Sequence of chain 3.C:
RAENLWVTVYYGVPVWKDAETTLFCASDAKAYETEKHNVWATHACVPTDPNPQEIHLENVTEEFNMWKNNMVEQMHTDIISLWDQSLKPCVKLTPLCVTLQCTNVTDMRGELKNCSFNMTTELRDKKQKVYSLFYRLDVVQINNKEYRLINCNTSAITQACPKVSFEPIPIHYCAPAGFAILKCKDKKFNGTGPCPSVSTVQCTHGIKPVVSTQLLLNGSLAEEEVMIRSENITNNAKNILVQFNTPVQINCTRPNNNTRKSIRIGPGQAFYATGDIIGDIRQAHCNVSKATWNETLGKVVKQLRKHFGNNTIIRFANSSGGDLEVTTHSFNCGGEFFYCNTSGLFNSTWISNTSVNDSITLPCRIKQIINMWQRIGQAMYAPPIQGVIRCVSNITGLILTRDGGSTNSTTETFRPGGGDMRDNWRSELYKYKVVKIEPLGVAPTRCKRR

A small-molecule ligand and the protein it binds are described below.
Small molecule (SMILES): CC(=O)N[C@@H]1[C@@H](O)[C@H](O)[C@@H](CO)O[C@H]1O

Binding-site contacts:
Ligand atom C1 contacts residue ASN104 of chain 3.C at 1.4 Å.
Ligand atom C5 contacts residue ASN104 of chain 3.C at 3.6 Å.
Ligand atom C6 contacts residue ARG141 of chain 3.C at 4.1 Å.
Ligand atom C1 contacts residue LYS118 of chain 3.C at 3.9 Å.
Ligand atom C3 contacts residue LYS160 of chain 3.C at 3.8 Å.
Ligand atom C7 contacts residue ASN104 of chain 3.C at 3.6 Å.
Ligand atom O5 contacts residue LYS118 of chain 3.C at 3.9 Å.
Ligand atom O6 contacts residue ARG141 of chain 3.C at 3.0 Å (salt-bridge).
Ligand atom C6 contacts residue ARG114 of chain 3.C at 3.5 Å.
Ligand atom C4 contacts residue ASN104 of chain 3.C at 4.2 Å.
Ligand atom O6 contacts residue ARG114 of chain 3.C at 3.7 Å.
Ligand atom C3 contacts residue ASN104 of chain 3.C at 3.8 Å.
Ligand atom O3 contacts residue LYS160 of chain 3.C at 4.0 Å.
Ligand atom O6 contacts residue LYS118 of chain 3.C at 4.0 Å.
Ligand atom N2 contacts residue ASN104 of chain 3.C at 3.0 Å (h-bond).
Ligand atom C5 contacts residue LYS118 of chain 3.C at 4.0 Å.
Ligand atom C2 contacts residue LYS160 of chain 3.C at 4.5 Å.
Ligand atom N2 contacts residue LYS160 of chain 3.C at 4.0 Å.
Ligand atom O7 contacts residue ASN104 of chain 3.C at 3.8 Å.
Ligand atom O5 contacts residue ASN104 of chain 3.C at 2.4 Å (h-bond).
Ligand atom C2 contacts residue ASN104 of chain 3.C at 2.5 Å.